A small-molecule ligand and the protein it binds are described below.
Small molecule (SMILES): CCOc1cc2ncc(C#N)c(Nc3ccc(OCc4ccccn4)c(Cl)c3)c2cc1NC(=O)CCCN(C)C

Binding-site contacts:
Ligand atom CAU contacts residue GLY105 of chain 1.A at 3.7 Å.
Ligand atom CBO contacts residue GLY105 of chain 1.A at 3.5 Å.
Ligand atom CLA contacts residue MET99 of chain 1.A at 3.6 Å.
Ligand atom CAK contacts residue GLU71 of chain 1.A at 3.7 Å.
Ligand atom NAD contacts residue MET99 of chain 1.A at 3.2 Å.
Ligand atom CAL contacts residue ALA72 of chain 1.A at 3.7 Å (hydrophobic).
Ligand atom CAU contacts residue LEU27 of chain 1.A at 3.7 Å (hydrophobic).
Ligand atom CAB contacts residue ARG150 of chain 1.A at 3.7 Å.
Ligand atom CAM contacts residue GLU71 of chain 1.A at 3.4 Å.
Ligand atom OBD contacts residue GLY105 of chain 1.A at 3.2 Å.
Ligand atom CLA contacts residue LYS54 of chain 1.A at 3.5 Å.
Ligand atom OAG contacts residue CYS106 of chain 1.A at 3.4 Å.
Ligand atom CAU contacts residue PRO103 of chain 1.A at 3.7 Å (hydrophobic).
Ligand atom CAK contacts residue ILE68 of chain 1.A at 3.2 Å (hydrophobic).
Ligand atom CLA contacts residue ALA52 of chain 1.A at 3.7 Å.
Ligand atom CAY contacts residue CYS106 of chain 1.A at 2.7 Å (hydrophobic).
Ligand atom CBH contacts residue CYS106 of chain 1.A at 3.6 Å (hydrophobic).
Ligand atom CAC contacts residue ASP109 of chain 1.A at 3.6 Å.
Ligand atom CAA contacts residue PRO103 of chain 1.A at 3.1 Å (hydrophobic).
Ligand atom NBU contacts residue CYS106 of chain 1.A at 3.4 Å (h-bond).
Ligand atom CBL contacts residue ALA52 of chain 1.A at 3.7 Å (hydrophobic).
Ligand atom CAX contacts residue CYS106 of chain 1.A at 2.8 Å (hydrophobic).
Ligand atom OBE contacts residue LYS54 of chain 1.A at 3.0 Å (salt-bridge).
Ligand atom CBN contacts residue LYS54 of chain 1.A at 3.6 Å.
Ligand atom CAQ contacts residue MET102 of chain 1.A at 3.5 Å (hydrophobic).
Ligand atom CAQ contacts residue ALA52 of chain 1.A at 3.4 Å (hydrophobic).
Ligand atom CAL contacts residue LEU97 of chain 1.A at 3.6 Å (hydrophobic).
Ligand atom CAT contacts residue MET102 of chain 1.A at 3.0 Å (hydrophobic).
Ligand atom NAZ contacts residue LYS54 of chain 1.A at 3.2 Å (salt-bridge).
Ligand atom CBT contacts residue CYS106 of chain 1.A at 1.9 Å (hydrophobic).
Ligand atom NBA contacts residue MET102 of chain 1.A at 3.0 Å (h-bond).
Ligand atom CAQ contacts residue GLN100 of chain 1.A at 3.4 Å.
Ligand atom CBQ contacts residue MET102 of chain 1.A at 3.6 Å (hydrophobic).
Ligand atom OAG contacts residue LEU153 of chain 1.A at 3.6 Å.
Ligand atom CAN contacts residue MET75 of chain 1.A at 3.6 Å (hydrophobic).
Ligand atom CAB contacts residue CYS106 of chain 1.A at 3.0 Å (hydrophobic).
Ligand atom CAU contacts residue MET102 of chain 1.A at 3.7 Å (hydrophobic).
Ligand atom CAY contacts residue ASP109 of chain 1.A at 3.4 Å.
Ligand atom CBP contacts residue LEU153 of chain 1.A at 3.6 Å (hydrophobic).
Ligand atom CBL contacts residue LEU153 of chain 1.A at 3.6 Å (hydrophobic).

Sequence of chain 1.A:
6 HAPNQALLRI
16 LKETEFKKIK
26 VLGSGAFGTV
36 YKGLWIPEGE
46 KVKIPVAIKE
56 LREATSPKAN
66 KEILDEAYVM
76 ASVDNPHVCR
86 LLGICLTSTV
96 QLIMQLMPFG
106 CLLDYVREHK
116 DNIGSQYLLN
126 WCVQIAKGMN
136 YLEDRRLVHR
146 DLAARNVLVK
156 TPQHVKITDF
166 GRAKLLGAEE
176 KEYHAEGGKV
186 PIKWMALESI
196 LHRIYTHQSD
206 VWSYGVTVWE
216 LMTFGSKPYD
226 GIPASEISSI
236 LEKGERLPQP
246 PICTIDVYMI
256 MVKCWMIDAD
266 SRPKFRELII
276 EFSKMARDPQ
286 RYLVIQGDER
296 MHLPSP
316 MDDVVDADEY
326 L